Sequence of chain 1.C:
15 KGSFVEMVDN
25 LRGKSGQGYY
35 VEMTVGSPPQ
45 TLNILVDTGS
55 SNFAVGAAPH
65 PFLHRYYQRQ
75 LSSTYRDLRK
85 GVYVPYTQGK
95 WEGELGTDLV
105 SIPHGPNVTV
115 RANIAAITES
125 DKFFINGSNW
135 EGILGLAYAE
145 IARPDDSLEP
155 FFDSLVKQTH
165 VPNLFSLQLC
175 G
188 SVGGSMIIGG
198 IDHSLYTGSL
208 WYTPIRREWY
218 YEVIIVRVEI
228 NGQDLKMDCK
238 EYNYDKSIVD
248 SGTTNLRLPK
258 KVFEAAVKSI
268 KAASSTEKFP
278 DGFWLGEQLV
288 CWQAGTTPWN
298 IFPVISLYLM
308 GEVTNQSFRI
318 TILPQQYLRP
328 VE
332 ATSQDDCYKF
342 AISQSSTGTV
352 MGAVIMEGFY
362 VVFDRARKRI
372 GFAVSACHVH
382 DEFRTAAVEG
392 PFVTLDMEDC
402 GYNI

Binding-site contacts:
Ligand atom C1 contacts residue ASP247 of chain 1.C at 3.8 Å.
Ligand atom OG contacts residue GLY53 of chain 1.C at 3.7 Å.
Ligand atom C44 contacts residue GLN31 of chain 1.C at 3.4 Å.
Ligand atom C25 contacts residue TYR217 of chain 1.C at 3.4 Å (hydrophobic).
Ligand atom O contacts residue GLN92 of chain 1.C at 3.6 Å.
Ligand atom C26 contacts residue TYR217 of chain 1.C at 3.0 Å (hydrophobic).
Ligand atom C51 contacts residue GLN92 of chain 1.C at 3.8 Å.
Ligand atom C42 contacts residue THR251 of chain 1.C at 3.8 Å.
Ligand atom C45 contacts residue GLY32 of chain 1.C at 3.7 Å.
Ligand atom C57 contacts residue GLN92 of chain 1.C at 3.4 Å.
Ligand atom C20 contacts residue THR91 of chain 1.C at 3.3 Å.
Ligand atom O33 contacts residue THR250 of chain 1.C at 3.2 Å.
Ligand atom C46 contacts residue GLN31 of chain 1.C at 3.2 Å.
Ligand atom C46 contacts residue LEU49 of chain 1.C at 3.8 Å (hydrophobic).
Ligand atom N31 contacts residue THR250 of chain 1.C at 3.8 Å.
Ligand atom C46 contacts residue GLY32 of chain 1.C at 3.3 Å.
Ligand atom C41 contacts residue GLY30 of chain 1.C at 3.6 Å.
Ligand atom CE2 contacts residue PHE127 of chain 1.C at 3.4 Å (hydrophobic).
Ligand atom OG contacts residue ASP51 of chain 1.C at 2.5 Å (salt-bridge).
Ligand atom C29 contacts residue ILE145 of chain 1.C at 3.8 Å (hydrophobic).
Ligand atom CB contacts residue GLY249 of chain 1.C at 3.7 Å.
Ligand atom C22 contacts residue THR91 of chain 1.C at 3.1 Å.
Ligand atom C41 contacts residue THR251 of chain 1.C at 3.7 Å.
Ligand atom C52 contacts residue GLN92 of chain 1.C at 3.3 Å.
Ligand atom C21 contacts residue THR91 of chain 1.C at 3.6 Å.
Ligand atom C29 contacts residue TYR217 of chain 1.C at 3.6 Å (hydrophobic).
Ligand atom C43 contacts residue GLY30 of chain 1.C at 3.4 Å.
Ligand atom CB contacts residue ASP51 of chain 1.C at 3.8 Å.
Ligand atom C42 contacts residue GLY249 of chain 1.C at 2.9 Å.
Ligand atom C44 contacts residue ILE129 of chain 1.C at 3.6 Å (hydrophobic).
Ligand atom CZ contacts residue PHE127 of chain 1.C at 3.6 Å (hydrophobic).
Ligand atom C45 contacts residue GLY249 of chain 1.C at 3.2 Å.
Ligand atom CD2 contacts residue TYR90 of chain 1.C at 3.5 Å (hydrophobic).
Ligand atom C36 contacts residue THR251 of chain 1.C at 3.2 Å.
Ligand atom N contacts residue GLY249 of chain 1.C at 3.5 Å (h-bond).
Ligand atom C24 contacts residue PRO89 of chain 1.C at 3.7 Å (hydrophobic).
Ligand atom C21 contacts residue TYR217 of chain 1.C at 3.3 Å (hydrophobic).
Ligand atom C1 contacts residue ASP51 of chain 1.C at 3.5 Å.
Ligand atom CD1 contacts residue LEU49 of chain 1.C at 3.6 Å (hydrophobic).
Ligand atom O33 contacts residue THR251 of chain 1.C at 2.9 Å (h-bond).

This small molecule binds to this protein.
Small molecule (SMILES): CN(C)c1cccc(CNC[C@@H](O)[C@H](Cc2ccccc2)NC(=O)[C@]2(Cc3ccccc3)CN(Cc3ccccc3)C(=O)N2)c1